A protein and the small-molecule ligand that binds it are described below.
Small molecule (SMILES): CC(=O)N[C@H]1[C@H](O[C@H]2[C@H](O)[C@@H](NC(C)=O)CO[C@@H]2CO)O[C@H](CO)[C@@H](O)[C@@H]1O

Sequence of chain 1.C:
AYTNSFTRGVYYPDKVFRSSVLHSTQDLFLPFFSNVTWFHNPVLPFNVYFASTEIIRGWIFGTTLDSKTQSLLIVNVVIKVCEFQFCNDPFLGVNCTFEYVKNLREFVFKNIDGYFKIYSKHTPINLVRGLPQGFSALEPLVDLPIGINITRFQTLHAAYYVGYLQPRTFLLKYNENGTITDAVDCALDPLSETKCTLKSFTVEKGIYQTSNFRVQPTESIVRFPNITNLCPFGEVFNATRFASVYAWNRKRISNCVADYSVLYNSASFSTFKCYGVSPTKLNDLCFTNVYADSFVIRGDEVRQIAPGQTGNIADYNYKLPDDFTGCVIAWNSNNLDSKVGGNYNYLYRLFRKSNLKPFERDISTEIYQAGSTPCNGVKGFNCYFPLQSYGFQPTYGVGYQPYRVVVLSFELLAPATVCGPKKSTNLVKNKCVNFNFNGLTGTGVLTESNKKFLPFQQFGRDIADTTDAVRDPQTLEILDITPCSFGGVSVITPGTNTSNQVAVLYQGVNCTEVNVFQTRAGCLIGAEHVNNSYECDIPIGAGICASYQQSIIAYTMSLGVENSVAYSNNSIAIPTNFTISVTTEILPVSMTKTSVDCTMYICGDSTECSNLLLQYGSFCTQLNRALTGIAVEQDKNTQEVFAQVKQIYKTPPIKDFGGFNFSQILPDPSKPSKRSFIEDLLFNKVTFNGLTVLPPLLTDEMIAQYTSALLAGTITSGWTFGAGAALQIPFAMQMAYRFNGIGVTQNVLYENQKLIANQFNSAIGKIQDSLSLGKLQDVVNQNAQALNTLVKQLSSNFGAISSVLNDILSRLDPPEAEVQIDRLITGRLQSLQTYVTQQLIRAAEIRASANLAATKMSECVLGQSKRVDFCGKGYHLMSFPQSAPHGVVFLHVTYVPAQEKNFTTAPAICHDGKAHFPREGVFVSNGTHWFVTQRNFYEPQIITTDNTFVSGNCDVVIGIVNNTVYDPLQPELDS

Binding-site contacts:
Ligand atom C4 contacts residue ASN1095 of chain 1.C at 4.2 Å.
Ligand atom C5 contacts residue ASN1095 of chain 1.C at 3.7 Å.
Ligand atom C3 contacts residue HIS1098 of chain 1.C at 4.0 Å.
Ligand atom C8 contacts residue HIS1098 of chain 1.C at 3.9 Å.
Ligand atom C1 contacts residue HIS1098 of chain 1.C at 3.9 Å.
Ligand atom C5 contacts residue HIS1098 of chain 1.C at 3.6 Å.
Ligand atom O5 contacts residue ASN1095 of chain 1.C at 2.4 Å (h-bond).
Ligand atom N2 contacts residue THR1097 of chain 1.C at 3.7 Å.
Ligand atom C2 contacts residue HIS1098 of chain 1.C at 4.5 Å.
Ligand atom C7 contacts residue HIS1098 of chain 1.C at 3.8 Å.
Ligand atom C1 contacts residue THR1097 of chain 1.C at 3.7 Å.
Ligand atom C2 contacts residue ASN1095 of chain 1.C at 2.4 Å.
Ligand atom C5 contacts residue PHE1100 of chain 1.C at 4.3 Å (hydrophobic).
Ligand atom O4 contacts residue HIS1098 of chain 1.C at 3.8 Å.
Ligand atom C3 contacts residue THR1097 of chain 1.C at 3.9 Å.
Ligand atom C3 contacts residue ASN1095 of chain 1.C at 3.8 Å.
Ligand atom O5 contacts residue PHE1100 of chain 1.C at 4.0 Å.
Ligand atom C8 contacts residue ASN1095 of chain 1.C at 3.4 Å.
Ligand atom O7 contacts residue ASN1095 of chain 1.C at 2.9 Å (h-bond).
Ligand atom C2 contacts residue THR1097 of chain 1.C at 4.0 Å.
Ligand atom C1 contacts residue ASN1095 of chain 1.C at 1.4 Å.
Ligand atom O7 contacts residue HIS1098 of chain 1.C at 3.0 Å (h-bond).
Ligand atom C7 contacts residue ASN1095 of chain 1.C at 3.1 Å.
Ligand atom C4 contacts residue HIS1098 of chain 1.C at 4.1 Å.
Ligand atom N2 contacts residue ASN1095 of chain 1.C at 2.9 Å (h-bond).
Ligand atom C6 contacts residue PHE1100 of chain 1.C at 3.8 Å (hydrophobic).
Ligand atom O5 contacts residue HIS1098 of chain 1.C at 4.1 Å.